The small molecule below binds the protein below.
Small molecule (SMILES): CC(=O)N[C@@H]1[C@@H](O)[C@H](O)[C@@H](CO)O[C@H]1O

Sequence of chain 1.D:
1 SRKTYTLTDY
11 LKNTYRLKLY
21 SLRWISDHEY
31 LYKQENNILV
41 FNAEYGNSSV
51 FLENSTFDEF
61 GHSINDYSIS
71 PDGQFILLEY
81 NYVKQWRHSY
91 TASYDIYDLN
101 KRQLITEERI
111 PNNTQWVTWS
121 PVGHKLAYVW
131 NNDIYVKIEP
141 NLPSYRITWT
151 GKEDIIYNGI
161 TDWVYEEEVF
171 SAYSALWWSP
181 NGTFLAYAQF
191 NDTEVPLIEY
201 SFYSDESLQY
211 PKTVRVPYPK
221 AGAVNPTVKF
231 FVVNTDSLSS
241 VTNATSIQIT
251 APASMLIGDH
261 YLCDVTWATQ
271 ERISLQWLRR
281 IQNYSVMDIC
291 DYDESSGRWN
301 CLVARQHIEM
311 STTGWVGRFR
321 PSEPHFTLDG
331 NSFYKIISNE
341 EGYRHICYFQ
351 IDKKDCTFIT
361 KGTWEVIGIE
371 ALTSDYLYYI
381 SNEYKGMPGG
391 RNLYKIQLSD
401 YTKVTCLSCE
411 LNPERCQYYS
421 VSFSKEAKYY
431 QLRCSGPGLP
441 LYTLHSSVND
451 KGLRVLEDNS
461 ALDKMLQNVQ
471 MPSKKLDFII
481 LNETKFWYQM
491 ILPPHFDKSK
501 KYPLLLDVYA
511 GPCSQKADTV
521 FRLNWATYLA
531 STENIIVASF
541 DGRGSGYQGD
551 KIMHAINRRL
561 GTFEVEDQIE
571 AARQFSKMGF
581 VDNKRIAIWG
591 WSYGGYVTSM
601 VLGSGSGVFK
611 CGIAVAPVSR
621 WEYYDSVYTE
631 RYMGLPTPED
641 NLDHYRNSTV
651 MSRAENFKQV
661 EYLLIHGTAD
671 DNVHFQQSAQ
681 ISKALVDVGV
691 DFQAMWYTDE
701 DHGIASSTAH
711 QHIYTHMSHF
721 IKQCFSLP

Binding-site contacts:
Ligand atom C7 contacts residue ASN243 of chain 1.D at 3.7 Å.
Ligand atom C6 contacts residue TRP149 of chain 1.D at 4.0 Å (hydrophobic).
Ligand atom C1 contacts residue TRP149 of chain 1.D at 4.0 Å (hydrophobic).
Ligand atom C1 contacts residue ASN243 of chain 1.D at 1.5 Å.
Ligand atom O5 contacts residue TRP149 of chain 1.D at 3.7 Å.
Ligand atom C4 contacts residue ASN243 of chain 1.D at 4.3 Å.
Ligand atom O7 contacts residue VAL241 of chain 1.D at 4.2 Å.
Ligand atom N2 contacts residue ASN243 of chain 1.D at 3.2 Å (h-bond).
Ligand atom O5 contacts residue ASN243 of chain 1.D at 2.4 Å (h-bond).
Ligand atom O7 contacts residue ASN243 of chain 1.D at 3.5 Å (h-bond).
Ligand atom C3 contacts residue ASN243 of chain 1.D at 3.9 Å.
Ligand atom C5 contacts residue ASN243 of chain 1.D at 3.7 Å.
Ligand atom C2 contacts residue ASN243 of chain 1.D at 2.6 Å.
Ligand atom C5 contacts residue TRP149 of chain 1.D at 3.7 Å (hydrophobic).